Binding-site contacts:
Ligand atom O7 contacts residue ASN203 of chain 1.D at 3.4 Å (h-bond).
Ligand atom C7 contacts residue ASN203 of chain 1.D at 3.3 Å.
Ligand atom N2 contacts residue ASN203 of chain 1.D at 2.9 Å (h-bond).
Ligand atom C5 contacts residue ASN203 of chain 1.D at 3.7 Å.
Ligand atom C8 contacts residue ASN203 of chain 1.D at 4.4 Å.
Ligand atom C2 contacts residue ASN203 of chain 1.D at 2.5 Å.
Ligand atom C8 contacts residue VAL202 of chain 1.D at 3.7 Å (hydrophobic).
Ligand atom C1 contacts residue ASN203 of chain 1.D at 1.5 Å.
Ligand atom O5 contacts residue ASN203 of chain 1.D at 2.4 Å (h-bond).
Ligand atom C3 contacts residue ASN203 of chain 1.D at 3.8 Å.
Ligand atom C4 contacts residue ASN203 of chain 1.D at 4.3 Å.
Ligand atom C8 contacts residue GLU117 of chain 1.D at 3.3 Å.
Ligand atom C7 contacts residue VAL202 of chain 1.D at 4.4 Å (hydrophobic).

Sequence of chain 1.D:
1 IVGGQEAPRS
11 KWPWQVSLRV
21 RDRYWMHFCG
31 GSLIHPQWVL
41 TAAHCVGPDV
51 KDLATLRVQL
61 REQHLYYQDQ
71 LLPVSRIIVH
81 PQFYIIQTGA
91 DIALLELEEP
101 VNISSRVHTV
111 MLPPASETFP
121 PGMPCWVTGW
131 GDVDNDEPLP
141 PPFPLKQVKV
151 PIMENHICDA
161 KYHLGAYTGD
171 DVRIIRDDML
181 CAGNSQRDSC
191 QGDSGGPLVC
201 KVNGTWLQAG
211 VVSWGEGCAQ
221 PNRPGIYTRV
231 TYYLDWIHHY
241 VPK

The protein below binds the small molecule below.
Small molecule (SMILES): CC(=O)N[C@@H]1[C@@H](O)[C@H](O)[C@@H](CO)O[C@H]1O